A protein and the small-molecule ligand that binds it are described below.
Small molecule (SMILES): CC(=O)N[C@@H]1[C@@H](O)[C@H](O)[C@@H](CO)O[C@H]1O

Sequence of chain 1.B:
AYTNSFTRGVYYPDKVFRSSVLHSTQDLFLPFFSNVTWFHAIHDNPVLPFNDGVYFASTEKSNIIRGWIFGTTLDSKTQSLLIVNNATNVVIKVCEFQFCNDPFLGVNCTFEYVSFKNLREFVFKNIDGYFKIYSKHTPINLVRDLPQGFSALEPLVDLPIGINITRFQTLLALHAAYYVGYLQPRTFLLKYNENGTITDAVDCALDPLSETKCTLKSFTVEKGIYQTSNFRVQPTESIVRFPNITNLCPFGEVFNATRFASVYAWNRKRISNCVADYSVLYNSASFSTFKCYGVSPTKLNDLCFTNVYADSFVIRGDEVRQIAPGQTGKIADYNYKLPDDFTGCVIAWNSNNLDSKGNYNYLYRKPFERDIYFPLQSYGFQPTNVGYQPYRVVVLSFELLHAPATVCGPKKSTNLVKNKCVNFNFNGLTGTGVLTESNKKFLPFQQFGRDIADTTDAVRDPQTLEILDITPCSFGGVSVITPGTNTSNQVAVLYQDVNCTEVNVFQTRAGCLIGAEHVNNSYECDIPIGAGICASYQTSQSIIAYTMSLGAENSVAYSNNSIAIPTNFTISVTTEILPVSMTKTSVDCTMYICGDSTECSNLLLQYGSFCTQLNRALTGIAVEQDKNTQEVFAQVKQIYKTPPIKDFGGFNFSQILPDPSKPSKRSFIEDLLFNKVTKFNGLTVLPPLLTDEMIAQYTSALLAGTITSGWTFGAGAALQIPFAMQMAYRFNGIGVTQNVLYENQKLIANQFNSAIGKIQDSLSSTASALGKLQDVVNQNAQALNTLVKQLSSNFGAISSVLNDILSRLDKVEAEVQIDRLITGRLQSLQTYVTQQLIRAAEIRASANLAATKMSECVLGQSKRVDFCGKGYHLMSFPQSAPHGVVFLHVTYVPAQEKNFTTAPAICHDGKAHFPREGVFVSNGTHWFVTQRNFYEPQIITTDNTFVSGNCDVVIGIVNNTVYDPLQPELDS

Binding-site contacts:
Ligand atom O5 contacts residue ASN709 of chain 1.B at 2.3 Å (h-bond).
Ligand atom O7 contacts residue ILE1130 of chain 1.B at 4.4 Å.
Ligand atom C8 contacts residue GLY1131 of chain 1.B at 3.6 Å.
Ligand atom C4 contacts residue ASN709 of chain 1.B at 4.2 Å.
Ligand atom C2 contacts residue ASN709 of chain 1.B at 2.5 Å.
Ligand atom C8 contacts residue ASN709 of chain 1.B at 3.5 Å.
Ligand atom C3 contacts residue ASN709 of chain 1.B at 3.8 Å.
Ligand atom C1 contacts residue ASN709 of chain 1.B at 1.4 Å.
Ligand atom C5 contacts residue ASN709 of chain 1.B at 3.7 Å.
Ligand atom N2 contacts residue ASN709 of chain 1.B at 3.0 Å (h-bond).
Ligand atom C7 contacts residue GLY1131 of chain 1.B at 3.8 Å.
Ligand atom N2 contacts residue GLY1131 of chain 1.B at 4.3 Å.
Ligand atom C8 contacts residue ASN710 of chain 1.B at 4.2 Å.
Ligand atom O7 contacts residue ASN709 of chain 1.B at 3.2 Å (h-bond).
Ligand atom O7 contacts residue GLY1131 of chain 1.B at 4.2 Å.
Ligand atom C7 contacts residue ASN709 of chain 1.B at 3.3 Å.